Binding-site contacts:
Ligand atom C8 contacts residue GLN174 of chain 1.A at 3.7 Å.
Ligand atom C14 contacts residue VAL191 of chain 1.A at 4.0 Å (hydrophobic).
Ligand atom N3 contacts residue GLN174 of chain 1.A at 3.7 Å.
Ligand atom C9 contacts residue GLN174 of chain 1.A at 4.1 Å.
Ligand atom C6 contacts residue SER177 of chain 1.A at 3.7 Å.
Ligand atom C13 contacts residue CYS173 of chain 1.A at 3.7 Å (hydrophobic).
Ligand atom C14 contacts residue SER172 of chain 1.A at 3.9 Å.
Ligand atom C2 contacts residue SER172 of chain 1.A at 3.8 Å.
Ligand atom N1 contacts residue TRP193 of chain 1.A at 3.8 Å.
Ligand atom C12 contacts residue GLN174 of chain 1.A at 3.7 Å.
Ligand atom C1 contacts residue TRP193 of chain 1.A at 3.8 Å (hydrophobic).
Ligand atom C2 contacts residue TRP193 of chain 1.A at 3.8 Å (hydrophobic).
Ligand atom C1 contacts residue ASP171 of chain 1.A at 3.5 Å.
Ligand atom C1 contacts residue GLY196 of chain 1.A at 3.9 Å.
Ligand atom C11 contacts residue GLN174 of chain 1.A at 4.1 Å.
Ligand atom O contacts residue GLN174 of chain 1.A at 3.7 Å.
Ligand atom C1 contacts residue SER172 of chain 1.A at 3.2 Å.
Ligand atom C4 contacts residue GLY194 of chain 1.A at 3.9 Å.
Ligand atom C3 contacts residue GLY194 of chain 1.A at 3.4 Å.
Ligand atom C1 contacts residue GLY204 of chain 1.A at 4.1 Å.
Ligand atom C2 contacts residue GLY196 of chain 1.A at 4.1 Å.
Ligand atom C2 contacts residue CYS173 of chain 1.A at 4.1 Å (hydrophobic).
Ligand atom C3 contacts residue TRP193 of chain 1.A at 3.8 Å (hydrophobic).
Ligand atom N1 contacts residue SER172 of chain 1.A at 2.9 Å (h-bond).
Ligand atom N4 contacts residue GLN174 of chain 1.A at 3.9 Å.
Ligand atom N1 contacts residue GLY204 of chain 1.A at 3.3 Å.
Ligand atom C1 contacts residue GLY194 of chain 1.A at 4.0 Å.
Ligand atom N1 contacts residue ASP171 of chain 1.A at 3.0 Å (salt-bridge).
Ligand atom N2 contacts residue GLY194 of chain 1.A at 3.8 Å.
Ligand atom C5 contacts residue GLN174 of chain 1.A at 4.0 Å.
Ligand atom C7 contacts residue GLN174 of chain 1.A at 3.8 Å.
Ligand atom C5 contacts residue CYS173 of chain 1.A at 4.1 Å (hydrophobic).
Ligand atom C2 contacts residue GLY194 of chain 1.A at 3.8 Å.
Ligand atom C14 contacts residue CYS173 of chain 1.A at 3.9 Å (hydrophobic).
Ligand atom C3 contacts residue GLY196 of chain 1.A at 3.3 Å.
Ligand atom C6 contacts residue GLN174 of chain 1.A at 4.0 Å.
Ligand atom N2 contacts residue SER172 of chain 1.A at 3.5 Å (h-bond).
Ligand atom N2 contacts residue GLY196 of chain 1.A at 2.9 Å (h-bond).
Ligand atom N2 contacts residue CYS197 of chain 1.A at 3.8 Å.
Ligand atom N2 contacts residue ASP171 of chain 1.A at 2.7 Å (salt-bridge).

Sequence of chain 1.A:
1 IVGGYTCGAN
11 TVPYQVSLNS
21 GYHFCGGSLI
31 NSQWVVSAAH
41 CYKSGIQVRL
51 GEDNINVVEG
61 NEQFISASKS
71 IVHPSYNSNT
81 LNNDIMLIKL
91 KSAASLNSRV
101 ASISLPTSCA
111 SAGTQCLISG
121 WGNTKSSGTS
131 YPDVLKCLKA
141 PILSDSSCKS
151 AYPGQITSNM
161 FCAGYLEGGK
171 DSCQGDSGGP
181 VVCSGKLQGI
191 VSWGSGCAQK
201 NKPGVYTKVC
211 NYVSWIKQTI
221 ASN

This protein binds this small molecule.
Small molecule (SMILES): [H]/N=C(\N)c1ccc(/C=N/NC(=O)c2cccnc2)cc1